A small-molecule ligand and the protein it binds are described below.
Small molecule (SMILES): CC(=O)N1CCN(c2ccc(CN(CC(C)C)S(=O)(=O)Cc3ccccc3)cc2)CC1

Binding-site contacts:
Ligand atom C29 contacts residue LEU238 of chain 1.A at 3.7 Å (hydrophobic).
Ligand atom C27 contacts residue CYS75 of chain 1.A at 3.5 Å (hydrophobic).
Ligand atom O20 contacts residue LEU42 of chain 1.A at 3.7 Å.
Ligand atom C12 contacts residue LEU79 of chain 1.A at 3.9 Å (hydrophobic).
Ligand atom C15 contacts residue ALA123 of chain 1.A at 3.8 Å (hydrophobic).
Ligand atom O20 contacts residue ALA123 of chain 1.A at 3.7 Å.
Ligand atom C11 contacts residue SO41 of chain 1.E at 3.9 Å.
Ligand atom N16 contacts residue LEU42 of chain 1.A at 3.7 Å.
Ligand atom C28 contacts residue TRP72 of chain 1.A at 3.8 Å (hydrophobic).
Ligand atom C15 contacts residue SO41 of chain 1.E at 3.6 Å.
Ligand atom C9 contacts residue SO41 of chain 1.E at 3.7 Å.
Ligand atom C7 contacts residue PHE133 of chain 1.A at 3.9 Å (hydrophobic).
Ligand atom C3 contacts residue MET120 of chain 1.A at 3.8 Å (hydrophobic).
Ligand atom C30 contacts residue ARG237 of chain 1.A at 3.9 Å.
Ligand atom C1 contacts residue PHE143 of chain 1.A at 3.5 Å (hydrophobic).
Ligand atom C28 contacts residue LEU238 of chain 1.A at 3.9 Å (hydrophobic).
Ligand atom C31 contacts residue HIS234 of chain 1.A at 3.7 Å.
Ligand atom C27 contacts residue LEU146 of chain 1.A at 3.8 Å (hydrophobic).
Ligand atom C21 contacts residue GLN41 of chain 1.A at 3.3 Å.
Ligand atom C29 contacts residue PHE241 of chain 1.A at 3.7 Å (hydrophobic).
Ligand atom C19 contacts residue LEU42 of chain 1.A at 3.8 Å (hydrophobic).
Ligand atom C25 contacts residue ILE152 of chain 1.A at 3.8 Å (hydrophobic).
Ligand atom C3 contacts residue PHE156 of chain 1.A at 3.6 Å (hydrophobic).
Ligand atom C10 contacts residue SO41 of chain 1.E at 3.3 Å.
Ligand atom C9 contacts residue PHE132 of chain 1.A at 3.6 Å (hydrophobic).
Ligand atom C15 contacts residue LEU42 of chain 1.A at 3.5 Å (hydrophobic).
Ligand atom C8 contacts residue PHE133 of chain 1.A at 3.4 Å (hydrophobic).
Ligand atom C6 contacts residue CYS75 of chain 1.A at 3.9 Å (hydrophobic).
Ligand atom C14 contacts residue SO41 of chain 1.E at 3.8 Å.
Ligand atom C17 contacts residue GLN41 of chain 1.A at 3.4 Å.
Ligand atom C1 contacts residue ILE152 of chain 1.A at 3.7 Å (hydrophobic).
Ligand atom C21 contacts residue CYS40 of chain 1.A at 3.9 Å (hydrophobic).
Ligand atom C4 contacts residue MET120 of chain 1.A at 3.7 Å (hydrophobic).
Ligand atom O23 contacts residue LEU79 of chain 1.A at 3.4 Å.
Ligand atom C14 contacts residue PHE132 of chain 1.A at 3.7 Å (hydrophobic).
Ligand atom C30 contacts residue LEU151 of chain 1.A at 3.8 Å (hydrophobic).
Ligand atom N13 contacts residue SO41 of chain 1.E at 3.2 Å (h-bond).
Ligand atom C11 contacts residue HIS78 of chain 1.A at 3.9 Å.
Ligand atom O24 contacts residue HIS234 of chain 1.A at 3.0 Å.
Ligand atom O23 contacts residue CYS75 of chain 1.A at 3.3 Å.

Sequence of chain 1.A:
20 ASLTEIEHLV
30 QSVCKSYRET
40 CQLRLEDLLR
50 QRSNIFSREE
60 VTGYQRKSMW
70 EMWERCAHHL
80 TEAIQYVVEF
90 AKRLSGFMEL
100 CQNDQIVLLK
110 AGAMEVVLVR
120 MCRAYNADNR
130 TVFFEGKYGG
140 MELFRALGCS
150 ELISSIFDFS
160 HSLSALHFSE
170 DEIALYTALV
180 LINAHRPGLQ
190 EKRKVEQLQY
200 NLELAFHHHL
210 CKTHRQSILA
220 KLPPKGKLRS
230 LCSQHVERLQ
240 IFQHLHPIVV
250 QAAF